Sequence of chain 1.A:
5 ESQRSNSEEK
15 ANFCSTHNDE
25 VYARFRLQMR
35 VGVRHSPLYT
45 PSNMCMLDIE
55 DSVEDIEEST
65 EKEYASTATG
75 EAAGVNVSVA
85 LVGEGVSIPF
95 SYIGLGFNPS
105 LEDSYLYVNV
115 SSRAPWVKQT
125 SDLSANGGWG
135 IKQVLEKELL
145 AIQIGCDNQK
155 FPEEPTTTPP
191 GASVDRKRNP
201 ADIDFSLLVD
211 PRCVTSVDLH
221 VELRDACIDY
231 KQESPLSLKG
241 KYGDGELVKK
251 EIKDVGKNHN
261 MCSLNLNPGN

Binding-site contacts:
Ligand atom O3 contacts residue MET261 of chain 1.A at 3.5 Å.
Ligand atom C1 contacts residue ASN113 of chain 1.A at 1.4 Å.
Ligand atom C3 contacts residue ASN113 of chain 1.A at 3.8 Å.
Ligand atom O6 contacts residue LYS253 of chain 1.A at 3.3 Å (salt-bridge).
Ligand atom O7 contacts residue MET261 of chain 1.A at 3.8 Å.
Ligand atom O6 contacts residue VAL255 of chain 1.A at 4.1 Å.
Ligand atom C7 contacts residue LYS253 of chain 1.A at 4.0 Å.
Ligand atom O7 contacts residue LYS253 of chain 1.A at 3.3 Å (salt-bridge).
Ligand atom O6 contacts residue ARG30 of chain 1.A at 3.6 Å (salt-bridge).
Ligand atom C3 contacts residue LYS253 of chain 1.A at 4.1 Å.
Ligand atom C8 contacts residue VAL255 of chain 1.A at 4.0 Å (hydrophobic).
Ligand atom N2 contacts residue ILE252 of chain 1.A at 3.1 Å (h-bond).
Ligand atom C2 contacts residue ASN113 of chain 1.A at 2.5 Å.
Ligand atom O6 contacts residue GLY256 of chain 1.A at 3.6 Å (h-bond).
Ligand atom C5 contacts residue ASN113 of chain 1.A at 3.5 Å.
Ligand atom C7 contacts residue MET261 of chain 1.A at 3.5 Å (hydrophobic).
Ligand atom O7 contacts residue TYR96 of chain 1.A at 3.3 Å (h-bond).
Ligand atom C8 contacts residue TYR111 of chain 1.A at 4.0 Å (hydrophobic).
Ligand atom C2 contacts residue TYR96 of chain 1.A at 4.0 Å (hydrophobic).
Ligand atom O5 contacts residue TYR96 of chain 1.A at 3.9 Å.
Ligand atom O7 contacts residue ASN113 of chain 1.A at 3.2 Å (h-bond).
Ligand atom O7 contacts residue GLY98 of chain 1.A at 3.8 Å.
Ligand atom C8 contacts residue MET261 of chain 1.A at 3.6 Å (hydrophobic).
Ligand atom C4 contacts residue LYS253 of chain 1.A at 3.7 Å.
Ligand atom C8 contacts residue GLY100 of chain 1.A at 3.4 Å.
Ligand atom C1 contacts residue TYR96 of chain 1.A at 3.8 Å (hydrophobic).
Ligand atom C8 contacts residue LEU99 of chain 1.A at 3.6 Å (hydrophobic).
Ligand atom O6 contacts residue MET261 of chain 1.A at 4.0 Å.
Ligand atom O3 contacts residue ILE252 of chain 1.A at 3.7 Å.
Ligand atom C6 contacts residue LYS253 of chain 1.A at 3.6 Å.
Ligand atom C7 contacts residue ASN113 of chain 1.A at 3.4 Å.
Ligand atom C3 contacts residue ILE252 of chain 1.A at 3.1 Å (hydrophobic).
Ligand atom O4 contacts residue LYS253 of chain 1.A at 3.8 Å.
Ligand atom N2 contacts residue ASN113 of chain 1.A at 3.0 Å (h-bond).
Ligand atom C5 contacts residue LYS253 of chain 1.A at 3.7 Å.
Ligand atom C4 contacts residue ASN113 of chain 1.A at 4.1 Å.
Ligand atom C2 contacts residue ILE252 of chain 1.A at 3.5 Å (hydrophobic).
Ligand atom O5 contacts residue LYS253 of chain 1.A at 3.2 Å (salt-bridge).
Ligand atom O5 contacts residue ASN113 of chain 1.A at 2.2 Å (h-bond).
Ligand atom N2 contacts residue MET261 of chain 1.A at 3.9 Å.

A small-molecule ligand and the protein it binds are described below.
Small molecule (SMILES): CC(=O)N[C@H]1[C@H](O[C@H]2[C@H](O)[C@@H](NC(C)=O)CO[C@@H]2CO)O[C@H](CO)[C@@H](O)[C@@H]1O